A protein and the small-molecule ligand that binds it are described below.
Small molecule (SMILES): CC(=O)N[C@H]1[C@H](O[C@H]2[C@H](O)[C@@H](NC(C)=O)CO[C@@H]2CO)O[C@H](CO)[C@@H](O[C@@H]2O[C@H](CO)[C@@H](O)[C@H](O)[C@@H]2O)[C@@H]1O

Binding-site contacts:
Ligand atom C8 contacts residue ALA19 of chain 1.J at 4.4 Å (hydrophobic).
Ligand atom N2 contacts residue ASN333 of chain 1.I at 3.0 Å (h-bond).
Ligand atom N2 contacts residue THR49 of chain 1.J at 4.3 Å.
Ligand atom C2 contacts residue ASN333 of chain 1.I at 2.5 Å.
Ligand atom O4 contacts residue ILE45 of chain 1.J at 4.3 Å.
Ligand atom C7 contacts residue THR49 of chain 1.J at 4.5 Å.
Ligand atom C3 contacts residue ASN333 of chain 1.I at 3.9 Å.
Ligand atom O7 contacts residue ILE30 of chain 1.I at 3.9 Å.
Ligand atom O5 contacts residue TRP21 of chain 1.J at 4.3 Å.
Ligand atom O5 contacts residue ASN333 of chain 1.I at 2.4 Å (h-bond).
Ligand atom C7 contacts residue ASN333 of chain 1.I at 3.8 Å.
Ligand atom C7 contacts residue ILE30 of chain 1.I at 3.8 Å (hydrophobic).
Ligand atom C1 contacts residue ASN333 of chain 1.I at 1.4 Å.
Ligand atom C3 contacts residue ILE45 of chain 1.J at 4.4 Å (hydrophobic).
Ligand atom C8 contacts residue THR49 of chain 1.J at 3.5 Å.
Ligand atom C5 contacts residue ASN333 of chain 1.I at 3.7 Å.
Ligand atom C5 contacts residue ILE45 of chain 1.J at 4.1 Å (hydrophobic).
Ligand atom O7 contacts residue ASN333 of chain 1.I at 3.9 Å.
Ligand atom N2 contacts residue ILE30 of chain 1.I at 4.1 Å.
Ligand atom C4 contacts residue ASN333 of chain 1.I at 4.3 Å.
Ligand atom O7 contacts residue ILE45 of chain 1.J at 3.9 Å.
Ligand atom C8 contacts residue ILE30 of chain 1.I at 3.9 Å (hydrophobic).
Ligand atom O6 contacts residue TRP21 of chain 1.J at 3.5 Å.

Sequence of chain 1.J:
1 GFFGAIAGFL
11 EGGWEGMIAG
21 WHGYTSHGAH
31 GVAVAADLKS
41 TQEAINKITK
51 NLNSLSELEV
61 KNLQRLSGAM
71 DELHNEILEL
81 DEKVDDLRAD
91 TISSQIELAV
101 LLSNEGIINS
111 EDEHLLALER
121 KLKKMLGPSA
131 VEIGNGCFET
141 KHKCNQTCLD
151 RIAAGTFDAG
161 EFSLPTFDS

Sequence of chain 1.I:
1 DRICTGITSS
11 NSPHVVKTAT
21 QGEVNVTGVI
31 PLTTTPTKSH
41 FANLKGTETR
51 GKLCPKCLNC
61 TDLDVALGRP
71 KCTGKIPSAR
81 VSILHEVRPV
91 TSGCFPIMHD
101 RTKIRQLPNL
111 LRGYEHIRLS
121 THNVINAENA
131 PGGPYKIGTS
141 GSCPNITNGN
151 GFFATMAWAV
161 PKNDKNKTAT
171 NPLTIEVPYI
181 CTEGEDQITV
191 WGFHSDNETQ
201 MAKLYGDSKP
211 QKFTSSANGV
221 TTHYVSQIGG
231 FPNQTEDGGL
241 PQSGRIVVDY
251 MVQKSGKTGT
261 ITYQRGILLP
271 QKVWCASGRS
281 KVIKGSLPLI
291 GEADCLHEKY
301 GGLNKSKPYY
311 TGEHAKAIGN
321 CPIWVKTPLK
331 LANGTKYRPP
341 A